Binding-site contacts:
Ligand atom N7 contacts residue TYR104 of chain 1.B at 3.7 Å.
Ligand atom C2 contacts residue ALA253 of chain 1.A at 3.4 Å (hydrophobic).
Ligand atom N6 contacts residue ASP101 of chain 1.B at 3.5 Å (salt-bridge).
Ligand atom C5 contacts residue TYR104 of chain 1.B at 3.6 Å (hydrophobic).
Ligand atom S1G contacts residue LYS73 of chain 1.B at 3.7 Å.
Ligand atom O2' contacts residue PRO255 of chain 1.A at 3.3 Å.
Ligand atom O3B contacts residue SER70 of chain 1.B at 3.3 Å (h-bond).
Ligand atom N7 contacts residue LYS251 of chain 1.A at 3.7 Å.
Ligand atom N1 contacts residue ALA253 of chain 1.A at 3.5 Å.
Ligand atom S1G contacts residue PHE218 of chain 1.A at 3.6 Å.
Ligand atom O3G contacts residue LYS249 of chain 1.A at 3.2 Å (salt-bridge).
Ligand atom O1B contacts residue MG1 of chain 1.O at 2.2 Å.
Ligand atom O2B contacts residue LYS73 of chain 1.B at 3.1 Å (salt-bridge).
Ligand atom O1B contacts residue THR74 of chain 1.B at 3.0 Å (h-bond).
Ligand atom C4 contacts residue TYR104 of chain 1.B at 3.6 Å (hydrophobic).
Ligand atom C6 contacts residue TYR104 of chain 1.B at 3.1 Å (hydrophobic).
Ligand atom O2B contacts residue GLY72 of chain 1.B at 3.3 Å (h-bond).
Ligand atom N6 contacts residue LYS251 of chain 1.A at 3.3 Å (salt-bridge).
Ligand atom C2 contacts residue TYR104 of chain 1.B at 3.5 Å (hydrophobic).
Ligand atom O4' contacts residue TYR104 of chain 1.B at 3.7 Å.
Ligand atom O2B contacts residue SER71 of chain 1.B at 3.4 Å (h-bond).
Ligand atom O1A contacts residue THR74 of chain 1.B at 3.8 Å.
Ligand atom O1A contacts residue GLY72 of chain 1.B at 3.5 Å.
Ligand atom PG contacts residue MG1 of chain 1.O at 3.5 Å.
Ligand atom PB contacts residue MG1 of chain 1.O at 3.6 Å.
Ligand atom O3G contacts residue LYS251 of chain 1.A at 3.2 Å (salt-bridge).
Ligand atom O3' contacts residue TYR265 of chain 1.B at 3.1 Å.
Ligand atom N1 contacts residue TYR104 of chain 1.B at 3.3 Å.
Ligand atom S1G contacts residue GLU69 of chain 1.B at 3.6 Å.
Ligand atom PB contacts residue LYS73 of chain 1.B at 3.7 Å.
Ligand atom O1A contacts residue THR75 of chain 1.B at 2.9 Å (h-bond).
Ligand atom C2 contacts residue ALA254 of chain 1.A at 3.5 Å (hydrophobic).
Ligand atom N3 contacts residue TYR104 of chain 1.B at 3.7 Å.
Ligand atom O2' contacts residue ASN250 of chain 1.A at 2.9 Å (h-bond).
Ligand atom O3A contacts residue GLY72 of chain 1.B at 3.3 Å (h-bond).
Ligand atom S1G contacts residue SER70 of chain 1.B at 3.6 Å.
Ligand atom N6 contacts residue TYR104 of chain 1.B at 3.3 Å.
Ligand atom O2G contacts residue MG1 of chain 1.O at 2.2 Å.
Ligand atom N3 contacts residue ALA253 of chain 1.A at 3.6 Å.
Ligand atom O2G contacts residue LYS251 of chain 1.A at 3.4 Å (salt-bridge).

The small molecule below binds the protein below.
Small molecule (SMILES): Nc1ncnc2c1ncn2[C@@H]1O[C@H](COP(=O)(O)OP(=O)(O)OP(O)(O)=S)[C@@H](O)[C@H]1O

Sequence of chain 1.B:
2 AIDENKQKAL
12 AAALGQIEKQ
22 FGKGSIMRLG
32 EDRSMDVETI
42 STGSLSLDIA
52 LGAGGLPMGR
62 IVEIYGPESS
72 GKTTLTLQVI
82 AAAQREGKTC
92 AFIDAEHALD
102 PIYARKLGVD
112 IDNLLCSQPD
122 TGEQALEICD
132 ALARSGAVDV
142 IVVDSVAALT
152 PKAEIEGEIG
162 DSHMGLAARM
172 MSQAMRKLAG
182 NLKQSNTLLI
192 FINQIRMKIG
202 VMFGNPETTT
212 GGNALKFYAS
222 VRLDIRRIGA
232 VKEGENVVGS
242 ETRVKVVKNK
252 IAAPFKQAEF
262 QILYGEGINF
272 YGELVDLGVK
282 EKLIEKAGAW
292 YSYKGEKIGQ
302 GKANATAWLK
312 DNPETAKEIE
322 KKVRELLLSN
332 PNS

Sequence of chain 1.A:
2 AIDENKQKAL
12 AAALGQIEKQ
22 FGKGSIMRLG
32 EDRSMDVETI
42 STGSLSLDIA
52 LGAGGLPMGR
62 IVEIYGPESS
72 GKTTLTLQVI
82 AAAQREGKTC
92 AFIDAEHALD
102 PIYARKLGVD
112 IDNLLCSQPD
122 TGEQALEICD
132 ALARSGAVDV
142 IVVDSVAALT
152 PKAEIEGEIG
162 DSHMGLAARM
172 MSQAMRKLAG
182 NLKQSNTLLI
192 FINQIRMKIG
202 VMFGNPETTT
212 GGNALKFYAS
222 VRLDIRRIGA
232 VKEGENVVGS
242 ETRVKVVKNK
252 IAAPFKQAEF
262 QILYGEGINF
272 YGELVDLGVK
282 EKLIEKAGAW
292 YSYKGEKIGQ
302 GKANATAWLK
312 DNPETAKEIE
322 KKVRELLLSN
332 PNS